Binding-site contacts:
Ligand atom C42 contacts residue PRO112 of chain 1.A at 3.8 Å (hydrophobic).
Ligand atom C33 contacts residue ILE75 of chain 1.A at 4.2 Å (hydrophobic).
Ligand atom N29 contacts residue ARG177 of chain 1.A at 4.3 Å.
Ligand atom N29 contacts residue ASP179 of chain 1.A at 3.0 Å (salt-bridge).
Ligand atom C33 contacts residue PRO112 of chain 1.A at 4.1 Å (hydrophobic).
Ligand atom C34 contacts residue LEU110 of chain 1.A at 3.2 Å (hydrophobic).
Ligand atom C20 contacts residue ASP179 of chain 1.A at 3.5 Å.
Ligand atom C28 contacts residue ASP179 of chain 1.A at 3.8 Å.
Ligand atom C19 contacts residue ASP179 of chain 1.A at 3.3 Å.
Ligand atom C41 contacts residue PRO112 of chain 1.A at 4.2 Å (hydrophobic).
Ligand atom C27 contacts residue ILE75 of chain 1.A at 3.6 Å (hydrophobic).
Ligand atom C42 contacts residue ALA114 of chain 1.A at 4.5 Å (hydrophobic).
Ligand atom C30 contacts residue ILE75 of chain 1.A at 4.2 Å (hydrophobic).
Ligand atom C44 contacts residue PRO112 of chain 1.A at 3.9 Å (hydrophobic).
Ligand atom O43 contacts residue ALA114 of chain 1.A at 3.5 Å.
Ligand atom C35 contacts residue LEU110 of chain 1.A at 4.3 Å (hydrophobic).
Ligand atom C13 contacts residue ILE287 of chain 1.B at 3.5 Å (hydrophobic).
Ligand atom C28 contacts residue ILE75 of chain 1.A at 4.4 Å (hydrophobic).
Ligand atom O43 contacts residue PRO112 of chain 1.A at 3.8 Å.
Ligand atom C44 contacts residue ALA114 of chain 1.A at 4.5 Å (hydrophobic).
Ligand atom C28 contacts residue HIC73 of chain 1.A at 4.2 Å.
Ligand atom C30 contacts residue ARG177 of chain 1.A at 4.0 Å.
Ligand atom C32 contacts residue ILE75 of chain 1.A at 3.4 Å (hydrophobic).
Ligand atom C41 contacts residue ILE75 of chain 1.A at 3.8 Å (hydrophobic).
Ligand atom C40 contacts residue ILE75 of chain 1.A at 4.4 Å (hydrophobic).
Ligand atom C18 contacts residue ASP179 of chain 1.A at 4.4 Å.
Ligand atom C30 contacts residue ASP179 of chain 1.A at 4.0 Å.
Ligand atom C35 contacts residue ARG177 of chain 1.A at 3.7 Å.
Ligand atom N29 contacts residue HIC73 of chain 1.A at 4.4 Å.
Ligand atom O43 contacts residue ASN115 of chain 1.A at 3.9 Å.
Ligand atom N21 contacts residue ASP179 of chain 1.A at 2.8 Å (salt-bridge).
Ligand atom O49 contacts residue ARG290 of chain 1.B at 4.3 Å.
Ligand atom C34 contacts residue ARG177 of chain 1.A at 4.1 Å.
Ligand atom C31 contacts residue ILE75 of chain 1.A at 3.4 Å (hydrophobic).
Ligand atom C33 contacts residue LEU110 of chain 1.A at 3.6 Å (hydrophobic).
Ligand atom C35 contacts residue ASP179 of chain 1.A at 4.4 Å.
Ligand atom C26 contacts residue ILE75 of chain 1.A at 3.8 Å (hydrophobic).
Ligand atom O49 contacts residue ILE287 of chain 1.B at 4.4 Å.
Ligand atom C32 contacts residue PRO112 of chain 1.A at 4.2 Å (hydrophobic).

The small molecule below binds the protein below.
Small molecule (SMILES): C/C1=C\CC[C@H](C)OC(=O)C[C@H](c2ccc(O)cc2)NC(=O)[C@@H](Cc2c[nH]c3ccccc23)N(C)C(=O)[C@H](CCCCN)NC(=O)[C@@H](C)C1

Sequence of chain 1.A:
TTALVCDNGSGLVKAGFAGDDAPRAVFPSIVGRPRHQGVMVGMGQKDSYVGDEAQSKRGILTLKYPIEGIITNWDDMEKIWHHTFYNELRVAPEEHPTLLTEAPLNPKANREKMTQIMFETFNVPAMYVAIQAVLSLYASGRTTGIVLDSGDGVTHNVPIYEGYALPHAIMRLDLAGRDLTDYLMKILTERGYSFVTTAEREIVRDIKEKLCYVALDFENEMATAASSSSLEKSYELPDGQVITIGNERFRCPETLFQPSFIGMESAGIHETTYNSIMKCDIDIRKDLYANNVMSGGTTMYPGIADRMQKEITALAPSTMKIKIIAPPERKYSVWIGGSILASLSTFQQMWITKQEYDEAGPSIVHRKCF

Sequence of chain 1.B:
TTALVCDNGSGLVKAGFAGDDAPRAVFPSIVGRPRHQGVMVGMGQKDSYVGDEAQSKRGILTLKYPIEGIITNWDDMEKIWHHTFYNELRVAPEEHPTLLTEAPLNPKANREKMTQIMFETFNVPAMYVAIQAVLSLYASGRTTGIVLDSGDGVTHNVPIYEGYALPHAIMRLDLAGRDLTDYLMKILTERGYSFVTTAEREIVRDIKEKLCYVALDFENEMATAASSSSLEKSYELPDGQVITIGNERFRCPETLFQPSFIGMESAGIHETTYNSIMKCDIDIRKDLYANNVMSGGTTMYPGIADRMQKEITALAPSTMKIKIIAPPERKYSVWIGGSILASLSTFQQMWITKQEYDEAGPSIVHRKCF